Sequence of chain 1.B:
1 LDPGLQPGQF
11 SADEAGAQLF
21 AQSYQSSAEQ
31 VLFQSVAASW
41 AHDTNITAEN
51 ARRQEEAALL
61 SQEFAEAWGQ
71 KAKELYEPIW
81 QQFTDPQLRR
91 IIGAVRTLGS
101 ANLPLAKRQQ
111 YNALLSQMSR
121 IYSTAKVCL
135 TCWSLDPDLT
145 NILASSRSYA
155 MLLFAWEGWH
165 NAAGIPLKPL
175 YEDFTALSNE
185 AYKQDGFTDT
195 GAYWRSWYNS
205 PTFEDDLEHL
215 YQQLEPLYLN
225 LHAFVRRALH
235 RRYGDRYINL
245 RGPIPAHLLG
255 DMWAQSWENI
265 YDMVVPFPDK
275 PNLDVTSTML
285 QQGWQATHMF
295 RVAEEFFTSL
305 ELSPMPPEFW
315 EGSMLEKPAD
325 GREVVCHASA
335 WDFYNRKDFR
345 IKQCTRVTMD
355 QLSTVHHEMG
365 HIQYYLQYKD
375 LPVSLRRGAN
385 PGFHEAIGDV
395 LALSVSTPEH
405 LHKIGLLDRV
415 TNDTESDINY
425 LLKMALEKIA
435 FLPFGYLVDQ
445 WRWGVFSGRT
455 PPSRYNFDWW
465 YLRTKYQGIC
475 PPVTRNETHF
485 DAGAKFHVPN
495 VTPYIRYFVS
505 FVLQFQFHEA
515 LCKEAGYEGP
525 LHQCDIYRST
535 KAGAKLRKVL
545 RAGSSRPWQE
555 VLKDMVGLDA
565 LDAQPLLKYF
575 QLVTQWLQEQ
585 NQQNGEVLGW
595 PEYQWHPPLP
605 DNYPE

A protein and the small-molecule ligand that binds it are described below.
Small molecule (SMILES): CS(=O)(=O)N[C@@H](CCCCN)C(=O)NC[C@H](CC1(C(=O)N[C@@H](Cc2ccc(O)cc2)C(=O)O)CCCC1)C(=O)O

Binding-site contacts:
Ligand atom C22 contacts residue GLU362 of chain 1.B at 3.4 Å.
Ligand atom C27 contacts residue TYR501 of chain 1.B at 3.6 Å (hydrophobic).
Ligand atom C17 contacts residue GLU362 of chain 1.B at 3.6 Å.
Ligand atom C27 contacts residue TYR498 of chain 1.B at 3.6 Å (hydrophobic).
Ligand atom O36 contacts residue LYS489 of chain 1.B at 2.6 Å (salt-bridge).
Ligand atom C07 contacts residue HIS365 of chain 1.B at 3.6 Å.
Ligand atom O24 contacts residue HIS491 of chain 1.B at 2.8 Å (h-bond).
Ligand atom C17 contacts residue ALA332 of chain 1.B at 3.1 Å (hydrophobic).
Ligand atom O40 contacts residue ZN1 of chain 1.Q at 2.5 Å.
Ligand atom C35 contacts residue GLN259 of chain 1.B at 3.5 Å.
Ligand atom O39 contacts residue GLU389 of chain 1.B at 3.0 Å (salt-bridge).
Ligand atom O36 contacts residue TYR498 of chain 1.B at 2.6 Å (h-bond).
Ligand atom O39 contacts residue HIS361 of chain 1.B at 3.3 Å (h-bond).
Ligand atom C35 contacts residue TYR498 of chain 1.B at 3.5 Å (hydrophobic).
Ligand atom O40 contacts residue HIS361 of chain 1.B at 3.4 Å (h-bond).
Ligand atom O39 contacts residue TYR501 of chain 1.B at 2.8 Å (h-bond).
Ligand atom O13 contacts residue SER333 of chain 1.B at 3.1 Å.
Ligand atom O36 contacts residue HIS491 of chain 1.B at 3.5 Å.
Ligand atom C15 contacts residue ALA332 of chain 1.B at 3.1 Å (hydrophobic).
Ligand atom O04 contacts residue ALA334 of chain 1.B at 3.5 Å (h-bond).
Ligand atom C22 contacts residue HIS361 of chain 1.B at 3.4 Å.
Ligand atom O24 contacts residue TYR501 of chain 1.B at 3.6 Å.
Ligand atom O24 contacts residue HIS331 of chain 1.B at 2.8 Å (h-bond).
Ligand atom C08 contacts residue TYR369 of chain 1.B at 3.4 Å (hydrophobic).
Ligand atom C38 contacts residue TYR501 of chain 1.B at 3.6 Å (hydrophobic).
Ligand atom C38 contacts residue ZN1 of chain 1.Q at 2.6 Å.
Ligand atom O40 contacts residue HIS365 of chain 1.B at 3.2 Å (h-bond).
Ligand atom C23 contacts residue HIS331 of chain 1.B at 3.5 Å.
Ligand atom C19 contacts residue HIS331 of chain 1.B at 3.7 Å.
Ligand atom C16 contacts residue TYR501 of chain 1.B at 3.6 Å (hydrophobic).
Ligand atom O36 contacts residue GLN259 of chain 1.B at 3.1 Å (h-bond).
Ligand atom C20 contacts residue THR358 of chain 1.B at 3.6 Å.
Ligand atom O39 contacts residue HIS365 of chain 1.B at 3.6 Å.
Ligand atom C38 contacts residue GLU362 of chain 1.B at 3.5 Å.
Ligand atom O39 contacts residue ZN1 of chain 1.Q at 2.0 Å.
Ligand atom C17 contacts residue HIS331 of chain 1.B at 3.6 Å.
Ligand atom O37 contacts residue GLN259 of chain 1.B at 3.6 Å (h-bond).
Ligand atom O40 contacts residue GLU362 of chain 1.B at 2.6 Å (salt-bridge).
Ligand atom N05 contacts residue ALA334 of chain 1.B at 3.0 Å (h-bond).
Ligand atom O13 contacts residue ALA334 of chain 1.B at 2.8 Å (h-bond).